Sequence of chain 1.A:
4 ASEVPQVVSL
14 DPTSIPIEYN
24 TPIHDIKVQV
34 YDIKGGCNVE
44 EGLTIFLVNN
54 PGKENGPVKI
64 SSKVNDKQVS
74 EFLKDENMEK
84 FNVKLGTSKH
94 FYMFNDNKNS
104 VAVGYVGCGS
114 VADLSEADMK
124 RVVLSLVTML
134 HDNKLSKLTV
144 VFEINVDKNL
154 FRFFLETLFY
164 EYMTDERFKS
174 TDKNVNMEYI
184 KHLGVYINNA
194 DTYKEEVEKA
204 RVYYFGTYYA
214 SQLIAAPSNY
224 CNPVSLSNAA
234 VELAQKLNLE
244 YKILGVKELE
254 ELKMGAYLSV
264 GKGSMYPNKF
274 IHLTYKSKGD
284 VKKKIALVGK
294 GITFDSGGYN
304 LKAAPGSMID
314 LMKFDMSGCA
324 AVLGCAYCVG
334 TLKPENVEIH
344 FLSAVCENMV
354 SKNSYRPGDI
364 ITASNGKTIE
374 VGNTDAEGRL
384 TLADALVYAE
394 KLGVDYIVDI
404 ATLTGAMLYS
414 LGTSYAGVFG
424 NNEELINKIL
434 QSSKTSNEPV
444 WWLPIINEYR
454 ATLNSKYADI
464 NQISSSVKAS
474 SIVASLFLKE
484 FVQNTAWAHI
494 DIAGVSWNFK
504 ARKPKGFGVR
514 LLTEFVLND

This protein binds this small molecule.
Small molecule (SMILES): CC(C)(C)C(=O)N[C@@H](C(=O)NO)c1ccc(-c2cc(F)c(F)c(F)c2)cc1

Binding-site contacts:
Ligand atom OAE contacts residue GLY408 of chain 1.A at 3.2 Å (h-bond).
Ligand atom OAE contacts residue LEU406 of chain 1.A at 3.7 Å.
Ligand atom NAP contacts residue CO31 of chain 1.N at 2.7 Å (h-bond).
Ligand atom OAF contacts residue LYS293 of chain 1.A at 3.0 Å (salt-bridge).
Ligand atom CAU contacts residue ALA496 of chain 1.A at 3.7 Å (hydrophobic).
Ligand atom CAJ contacts residue GLY408 of chain 1.A at 3.5 Å.
Ligand atom C contacts residue ASP378 of chain 1.A at 3.1 Å.
Ligand atom OAF contacts residue CO31 of chain 1.N at 2.9 Å (h-bond).
Ligand atom OAF contacts residue ASP298 of chain 1.A at 3.0 Å (salt-bridge).
Ligand atom FAI contacts residue PHE502 of chain 1.A at 3.1 Å.
Ligand atom CAM contacts residue GLY408 of chain 1.A at 3.5 Å.
Ligand atom C contacts residue LEU406 of chain 1.A at 3.7 Å (hydrophobic).
Ligand atom CA contacts residue LEU406 of chain 1.A at 3.2 Å (hydrophobic).
Ligand atom C contacts residue ZN1 of chain 1.O at 2.8 Å.
Ligand atom O contacts residue ZN1 of chain 1.O at 2.1 Å.
Ligand atom NAP contacts residue ZN1 of chain 1.O at 2.9 Å.
Ligand atom OAF contacts residue GLU380 of chain 1.A at 2.5 Å (salt-bridge).
Ligand atom NAP contacts residue LEU406 of chain 1.A at 3.2 Å (h-bond).
Ligand atom FAG contacts residue MET311 of chain 1.A at 3.2 Å.
Ligand atom OAE contacts residue THR407 of chain 1.A at 3.2 Å.
Ligand atom CAO contacts residue ALA496 of chain 1.A at 3.6 Å (hydrophobic).
Ligand atom CAU contacts residue LEU411 of chain 1.A at 3.6 Å (hydrophobic).
Ligand atom OAF contacts residue ZN1 of chain 1.M at 1.9 Å.
Ligand atom CAY contacts residue GLY408 of chain 1.A at 3.5 Å.
Ligand atom CAL contacts residue GLY408 of chain 1.A at 3.6 Å.
Ligand atom NAP contacts residue ZN1 of chain 1.M at 2.9 Å.
Ligand atom OAF contacts residue ZN1 of chain 1.O at 2.2 Å.
Ligand atom FAH contacts residue ALA496 of chain 1.A at 2.9 Å.
Ligand atom CAV contacts residue GLY408 of chain 1.A at 3.5 Å.
Ligand atom NAP contacts residue ASP378 of chain 1.A at 3.2 Å (salt-bridge).
Ligand atom OAF contacts residue ASP378 of chain 1.A at 3.0 Å (salt-bridge).
Ligand atom O contacts residue ASP378 of chain 1.A at 2.9 Å (salt-bridge).
Ligand atom O contacts residue LYS305 of chain 1.A at 2.9 Å (salt-bridge).
Ligand atom FAI contacts residue MET311 of chain 1.A at 3.2 Å.
Ligand atom FAH contacts residue PHE502 of chain 1.A at 3.6 Å.
Ligand atom FAG contacts residue GLY309 of chain 1.A at 3.2 Å.
Ligand atom O contacts residue ASP298 of chain 1.A at 3.0 Å (salt-bridge).
Ligand atom CAX contacts residue LEU411 of chain 1.A at 3.6 Å (hydrophobic).
Ligand atom NAP contacts residue LYS293 of chain 1.A at 3.5 Å (salt-bridge).
Ligand atom FAI contacts residue LEU411 of chain 1.A at 3.7 Å.